Sequence of chain 1.B:
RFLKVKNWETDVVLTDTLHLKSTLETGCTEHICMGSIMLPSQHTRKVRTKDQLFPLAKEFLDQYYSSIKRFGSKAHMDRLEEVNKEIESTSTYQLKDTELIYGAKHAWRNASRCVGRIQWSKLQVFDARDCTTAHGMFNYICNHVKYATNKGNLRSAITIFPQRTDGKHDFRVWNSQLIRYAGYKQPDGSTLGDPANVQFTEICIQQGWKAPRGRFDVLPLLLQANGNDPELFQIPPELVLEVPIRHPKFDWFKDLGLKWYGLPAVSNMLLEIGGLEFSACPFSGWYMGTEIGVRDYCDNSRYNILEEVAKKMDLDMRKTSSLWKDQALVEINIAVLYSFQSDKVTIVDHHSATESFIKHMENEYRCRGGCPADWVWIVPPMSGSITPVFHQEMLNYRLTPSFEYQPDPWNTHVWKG

Binding-site contacts:
Ligand atom C02 contacts residue HEM1 of chain 1.H at 3.6 Å.
Ligand atom F15 contacts residue HEM1 of chain 1.H at 3.0 Å.
Ligand atom C06 contacts residue PRO269 of chain 1.B at 3.6 Å (hydrophobic).
Ligand atom C12 contacts residue HEM1 of chain 1.H at 3.3 Å.
Ligand atom N01 contacts residue PRO269 of chain 1.B at 3.7 Å.
Ligand atom C07 contacts residue HEM1 of chain 1.H at 3.7 Å.
Ligand atom N02 contacts residue GLU296 of chain 1.B at 2.5 Å (salt-bridge).
Ligand atom N01 contacts residue GLU296 of chain 1.B at 2.6 Å (salt-bridge).
Ligand atom F15 contacts residue PHE288 of chain 1.B at 3.7 Å.
Ligand atom F12 contacts residue HEM1 of chain 1.H at 3.1 Å.
Ligand atom C09 contacts residue HEM1 of chain 1.H at 3.4 Å.
Ligand atom C02 contacts residue PRO269 of chain 1.B at 3.8 Å (hydrophobic).
Ligand atom F15 contacts residue VAL271 of chain 1.B at 3.8 Å.
Ligand atom C07 contacts residue PRO269 of chain 1.B at 3.6 Å (hydrophobic).
Ligand atom C03 contacts residue PRO269 of chain 1.B at 3.8 Å (hydrophobic).
Ligand atom C06 contacts residue GLU296 of chain 1.B at 3.4 Å.
Ligand atom C11 contacts residue HEM1 of chain 1.H at 3.5 Å.
Ligand atom C07 contacts residue SER289 of chain 1.B at 3.7 Å.
Ligand atom C13 contacts residue VAL271 of chain 1.B at 3.8 Å (hydrophobic).
Ligand atom N02 contacts residue HEM1 of chain 1.H at 3.1 Å.
Ligand atom C08 contacts residue GLU296 of chain 1.B at 3.4 Å.
Ligand atom C02 contacts residue TRP291 of chain 1.B at 3.7 Å (hydrophobic).
Ligand atom C03 contacts residue HEM1 of chain 1.H at 3.3 Å.
Ligand atom C15 contacts residue VAL271 of chain 1.B at 3.3 Å (hydrophobic).
Ligand atom C07 contacts residue PHE288 of chain 1.B at 3.7 Å (hydrophobic).
Ligand atom C22 contacts residue TYR410 of chain 1.B at 3.6 Å (hydrophobic).
Ligand atom C14 contacts residue HEM1 of chain 1.H at 3.6 Å.
Ligand atom C02 contacts residue GLU296 of chain 1.B at 3.4 Å.
Ligand atom C07 contacts residue GLY290 of chain 1.B at 3.4 Å.
Ligand atom C15 contacts residue HEM1 of chain 1.H at 3.5 Å.
Ligand atom C04 contacts residue PRO269 of chain 1.B at 3.8 Å (hydrophobic).
Ligand atom C17 contacts residue TYR410 of chain 1.B at 3.8 Å (hydrophobic).
Ligand atom C16 contacts residue VAL271 of chain 1.B at 3.3 Å (hydrophobic).
Ligand atom C05 contacts residue VAL271 of chain 1.B at 3.6 Å (hydrophobic).
Ligand atom C14 contacts residue VAL271 of chain 1.B at 3.5 Å (hydrophobic).
Ligand atom C09 contacts residue GLU296 of chain 1.B at 3.2 Å.
Ligand atom F16 contacts residue HEM1 of chain 1.H at 3.4 Å.
Ligand atom C18 contacts residue TYR410 of chain 1.B at 3.2 Å (hydrophobic).
Ligand atom C11 contacts residue VAL271 of chain 1.B at 3.6 Å (hydrophobic).
Ligand atom N02 contacts residue TRP291 of chain 1.B at 2.8 Å (h-bond).

A protein and the small-molecule ligand that binds it are described below.
Small molecule (SMILES): Cc1cc(N)nc(CCc2c(F)c(F)cc(CCCN(C)C)c2F)c1